A small-molecule ligand and the protein it binds are described below.
Small molecule (SMILES): CC(=O)N[C@H]1[C@H](O[C@H]2[C@H](O)[C@@H](NC(C)=O)CO[C@@H]2CO)O[C@H](CO)[C@@H](O[C@@H]2O[C@H](CO)[C@@H](O)[C@H](O)[C@@H]2O)[C@@H]1O

Sequence of chain 1.C:
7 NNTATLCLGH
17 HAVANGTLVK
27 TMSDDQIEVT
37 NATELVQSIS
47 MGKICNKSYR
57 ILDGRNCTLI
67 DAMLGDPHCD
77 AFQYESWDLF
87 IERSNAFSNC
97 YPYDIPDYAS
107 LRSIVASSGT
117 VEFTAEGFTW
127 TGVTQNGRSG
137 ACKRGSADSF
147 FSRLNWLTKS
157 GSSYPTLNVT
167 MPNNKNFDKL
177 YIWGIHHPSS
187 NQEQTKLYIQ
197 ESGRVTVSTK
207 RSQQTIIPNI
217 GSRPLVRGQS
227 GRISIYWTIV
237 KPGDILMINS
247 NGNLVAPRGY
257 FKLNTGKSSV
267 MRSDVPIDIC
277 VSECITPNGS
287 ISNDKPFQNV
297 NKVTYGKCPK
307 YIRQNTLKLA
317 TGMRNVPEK

Binding-site contacts:
Ligand atom C2 contacts residue ASN37 of chain 1.C at 2.6 Å.
Ligand atom O6 contacts residue ASN37 of chain 1.C at 3.7 Å.
Ligand atom C1 contacts residue ASN37 of chain 1.C at 1.4 Å.
Ligand atom N2 contacts residue ASN37 of chain 1.C at 3.1 Å (h-bond).
Ligand atom O5 contacts residue ASN37 of chain 1.C at 2.4 Å (h-bond).
Ligand atom O5 contacts residue ALA38 of chain 1.C at 4.3 Å.
Ligand atom C6 contacts residue ASN37 of chain 1.C at 4.1 Å.
Ligand atom C8 contacts residue NAG1 of chain 1.X at 4.2 Å.
Ligand atom C4 contacts residue ASN37 of chain 1.C at 4.2 Å.
Ligand atom C3 contacts residue ASN37 of chain 1.C at 3.9 Å.
Ligand atom O7 contacts residue ASN37 of chain 1.C at 3.8 Å.
Ligand atom C6 contacts residue THR39 of chain 1.C at 4.2 Å.
Ligand atom O5 contacts residue NAG1 of chain 1.X at 4.2 Å.
Ligand atom C6 contacts residue THR317 of chain 1.C at 4.1 Å.
Ligand atom C1 contacts residue THR317 of chain 1.C at 4.0 Å.
Ligand atom C2 contacts residue NAG1 of chain 1.X at 4.5 Å.
Ligand atom C3 contacts residue NAG1 of chain 1.X at 4.4 Å.
Ligand atom C5 contacts residue ASN37 of chain 1.C at 3.6 Å.
Ligand atom O6 contacts residue THR317 of chain 1.C at 3.4 Å (h-bond).
Ligand atom N2 contacts residue NAG1 of chain 1.X at 3.9 Å.
Ligand atom O5 contacts residue THR317 of chain 1.C at 4.0 Å.
Ligand atom C7 contacts residue ASN37 of chain 1.C at 3.6 Å.